The small molecule below binds the protein below.
Small molecule (SMILES): CO[C@@H]1[C@@H](O)[C@H](C)O[C@@H](O[C@H]2[C@@H](O[C@@H]3CO[C@@H](O[C@H]4[C@@H](O[C@H]5O[C@H](C)[C@@H](O)[C@H](O[C@H]6O[C@H](CO)[C@@H](O)[C@H](O)[C@@H]6O)[C@@H]5O)[C@H](O[C@H]5O[C@H](CO)[C@H](O)[C@H](O)[C@H]5O)[C@H](O[C@H]5[C@H](O[C@@H]6OC[C@@H](O)[C@H](O)[C@H]6O)[C@@H](CO)OC[C@@H]5O)O[C@H]4C)[C@H](O)[C@H]3O)O[C@@H](C)[C@H](O)[C@H]2O)[C@@H]1OC

Sequence of chain 1.D:
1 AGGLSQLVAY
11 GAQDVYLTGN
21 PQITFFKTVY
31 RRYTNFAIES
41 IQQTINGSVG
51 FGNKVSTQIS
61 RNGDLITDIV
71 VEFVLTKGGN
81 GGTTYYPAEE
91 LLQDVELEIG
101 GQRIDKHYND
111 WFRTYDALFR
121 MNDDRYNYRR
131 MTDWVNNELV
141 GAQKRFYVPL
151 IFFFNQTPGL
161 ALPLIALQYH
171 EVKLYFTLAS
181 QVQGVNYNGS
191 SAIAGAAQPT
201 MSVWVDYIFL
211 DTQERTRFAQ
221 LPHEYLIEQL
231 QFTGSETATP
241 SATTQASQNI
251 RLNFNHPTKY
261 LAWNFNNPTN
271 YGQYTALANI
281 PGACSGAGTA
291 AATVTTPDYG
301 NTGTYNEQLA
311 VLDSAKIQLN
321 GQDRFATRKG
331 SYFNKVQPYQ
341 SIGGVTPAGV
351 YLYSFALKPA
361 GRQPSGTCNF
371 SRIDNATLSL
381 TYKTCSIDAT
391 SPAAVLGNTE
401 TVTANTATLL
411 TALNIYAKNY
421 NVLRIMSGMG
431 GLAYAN

Binding-site contacts:
Ligand atom O2 contacts residue GLY81 of chain 2.D at 3.1 Å (h-bond).
Ligand atom O6 contacts residue TYR299 of chain 2.D at 3.7 Å.
Ligand atom O3 contacts residue SER285 of chain 2.D at 3.6 Å.
Ligand atom C2 contacts residue ASP298 of chain 2.D at 3.5 Å.
Ligand atom C5 contacts residue ASN301 of chain 2.D at 3.6 Å.
Ligand atom O6 contacts residue ASP298 of chain 2.D at 3.4 Å (salt-bridge).
Ligand atom O2 contacts residue LEU139 of chain 2.D at 3.5 Å.
Ligand atom O3 contacts residue ALA287 of chain 2.D at 3.8 Å.
Ligand atom O5 contacts residue GLY81 of chain 2.D at 3.4 Å (h-bond).
Ligand atom O2 contacts residue ASP298 of chain 2.D at 2.7 Å (salt-bridge).
Ligand atom C1 contacts residue ASP298 of chain 2.D at 3.8 Å.
Ligand atom O3 contacts residue BGC1 of chain 1.P at 2.9 Å (h-bond).
Ligand atom C6 contacts residue ASN137 of chain 2.D at 3.6 Å.
Ligand atom C5 contacts residue ASP298 of chain 2.D at 3.8 Å.
Ligand atom O6 contacts residue GLY82 of chain 2.D at 2.7 Å (h-bond).
Ligand atom O3 contacts residue CYS284 of chain 2.D at 3.7 Å.
Ligand atom C6 contacts residue LEU139 of chain 2.D at 3.6 Å (hydrophobic).
Ligand atom O5 contacts residue GLY82 of chain 2.D at 4.0 Å.
Ligand atom C3 contacts residue ASN301 of chain 2.D at 3.8 Å.
Ligand atom C4 contacts residue GLY286 of chain 2.D at 4.0 Å.
Ligand atom C2 contacts residue GLY81 of chain 2.D at 3.9 Å.
Ligand atom C3 contacts residue ASP298 of chain 2.D at 3.9 Å.
Ligand atom O4 contacts residue SER285 of chain 2.D at 3.1 Å (h-bond).
Ligand atom O2 contacts residue ASN80 of chain 2.D at 3.8 Å.
Ligand atom C27 contacts residue BGC1 of chain 1.P at 3.4 Å.
Ligand atom C2 contacts residue ASN301 of chain 2.D at 2.4 Å.
Ligand atom O5 contacts residue ASN301 of chain 2.D at 2.3 Å (h-bond).
Ligand atom C3 contacts residue LEU139 of chain 2.D at 3.9 Å (hydrophobic).
Ligand atom O2 contacts residue GLY82 of chain 2.D at 3.8 Å.
Ligand atom O4 contacts residue GLY286 of chain 2.D at 3.2 Å (h-bond).
Ligand atom O2 contacts residue ASN301 of chain 2.D at 2.9 Å (h-bond).
Ligand atom O3 contacts residue LEU139 of chain 2.D at 3.4 Å.
Ligand atom C6 contacts residue GLY82 of chain 2.D at 3.5 Å.
Ligand atom O3 contacts residue GLY286 of chain 2.D at 2.6 Å (h-bond).
Ligand atom C1 contacts residue ASN301 of chain 2.D at 1.5 Å.
Ligand atom C6 contacts residue GLY81 of chain 2.D at 3.9 Å.
Ligand atom C3 contacts residue GLY286 of chain 2.D at 3.7 Å.
Ligand atom C4 contacts residue ASP298 of chain 2.D at 3.4 Å.
Ligand atom O3 contacts residue ASN80 of chain 2.D at 3.7 Å.
Ligand atom C1 contacts residue GLY81 of chain 2.D at 3.6 Å.

Sequence of chain 2.D:
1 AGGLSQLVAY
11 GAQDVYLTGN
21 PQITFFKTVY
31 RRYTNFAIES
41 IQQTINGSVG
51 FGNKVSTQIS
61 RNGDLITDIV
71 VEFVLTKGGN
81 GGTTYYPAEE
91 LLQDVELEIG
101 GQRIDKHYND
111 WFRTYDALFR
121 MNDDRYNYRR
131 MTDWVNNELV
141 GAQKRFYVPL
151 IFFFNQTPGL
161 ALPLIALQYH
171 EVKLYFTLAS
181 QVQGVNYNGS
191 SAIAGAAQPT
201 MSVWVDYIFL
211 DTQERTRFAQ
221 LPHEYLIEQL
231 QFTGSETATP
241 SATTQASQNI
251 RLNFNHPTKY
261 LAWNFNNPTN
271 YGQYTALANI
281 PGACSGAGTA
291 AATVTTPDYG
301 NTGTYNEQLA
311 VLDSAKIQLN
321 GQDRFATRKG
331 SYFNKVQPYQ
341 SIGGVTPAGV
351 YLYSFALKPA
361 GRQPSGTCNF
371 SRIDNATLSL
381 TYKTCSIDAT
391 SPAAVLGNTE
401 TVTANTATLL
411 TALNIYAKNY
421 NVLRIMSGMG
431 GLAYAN